The small molecule below binds the protein below.
Small molecule (SMILES): O=C(CCc1ccc(O)c(O)c1)O[C@@H]1C[C@@](O)(C(=O)O)C[C@@H](O)[C@@H]1O

Sequence of chain 1.A:
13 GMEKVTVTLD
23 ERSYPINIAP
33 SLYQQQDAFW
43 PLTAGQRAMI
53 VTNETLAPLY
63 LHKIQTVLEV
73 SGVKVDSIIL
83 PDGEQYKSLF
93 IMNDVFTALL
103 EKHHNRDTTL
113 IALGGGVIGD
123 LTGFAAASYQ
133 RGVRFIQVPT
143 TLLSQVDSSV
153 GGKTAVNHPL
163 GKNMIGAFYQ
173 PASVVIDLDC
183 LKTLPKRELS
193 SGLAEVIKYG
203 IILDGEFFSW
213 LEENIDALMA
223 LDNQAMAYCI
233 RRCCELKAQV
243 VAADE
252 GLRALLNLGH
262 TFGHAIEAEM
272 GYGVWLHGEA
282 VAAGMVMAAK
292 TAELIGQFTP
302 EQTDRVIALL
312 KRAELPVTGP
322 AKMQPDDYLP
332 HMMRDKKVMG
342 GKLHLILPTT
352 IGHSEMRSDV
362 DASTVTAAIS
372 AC

Binding-site contacts:
Ligand atom OAE contacts residue ASN258 of chain 1.A at 3.1 Å (h-bond).
Ligand atom OAW contacts residue HIS261 of chain 1.A at 4.0 Å.
Ligand atom OAA contacts residue LEU257 of chain 1.A at 3.6 Å.
Ligand atom CAV contacts residue THR262 of chain 1.A at 3.9 Å.
Ligand atom CAV contacts residue HIS261 of chain 1.A at 3.9 Å.
Ligand atom OAH contacts residue ASP149 of chain 1.A at 2.8 Å (salt-bridge).
Ligand atom CAF contacts residue ASP149 of chain 1.A at 3.7 Å.
Ligand atom CAS contacts residue HIS261 of chain 1.A at 4.0 Å.
Ligand atom OAH contacts residue MG1 of chain 1.F at 2.3 Å.
Ligand atom OAW contacts residue THR262 of chain 1.A at 3.0 Å (h-bond).
Ligand atom OAW contacts residue ASN258 of chain 1.A at 3.6 Å.
Ligand atom OAC contacts residue ASP149 of chain 1.A at 4.0 Å.
Ligand atom CAS contacts residue HIS265 of chain 1.A at 3.6 Å.
Ligand atom CAG contacts residue HIS261 of chain 1.A at 3.5 Å.
Ligand atom OAL contacts residue ASN258 of chain 1.A at 3.6 Å.
Ligand atom OAA contacts residue ARG254 of chain 1.A at 2.7 Å (salt-bridge).
Ligand atom CAT contacts residue HIS261 of chain 1.A at 3.8 Å.
Ligand atom OAJ contacts residue HIS278 of chain 1.A at 3.1 Å (h-bond).
Ligand atom OAH contacts residue LYS200 of chain 1.A at 3.3 Å (salt-bridge).
Ligand atom CAR contacts residue HIS265 of chain 1.A at 3.9 Å.
Ligand atom CAG contacts residue MG1 of chain 1.F at 3.0 Å.
Ligand atom CAO contacts residue ASN258 of chain 1.A at 3.7 Å.
Ligand atom OAH contacts residue HIS261 of chain 1.A at 3.2 Å (h-bond).
Ligand atom OAA contacts residue LYS155 of chain 1.A at 3.4 Å (salt-bridge).
Ligand atom CAB contacts residue LYS155 of chain 1.A at 4.0 Å.
Ligand atom OAJ contacts residue HIS261 of chain 1.A at 3.4 Å (h-bond).
Ligand atom OAC contacts residue NAD1 of chain 1.E at 3.3 Å (h-bond).
Ligand atom CAT contacts residue THR262 of chain 1.A at 3.9 Å.
Ligand atom CAX contacts residue HIS261 of chain 1.A at 3.7 Å.
Ligand atom OAC contacts residue LYS239 of chain 1.A at 2.9 Å (salt-bridge).
Ligand atom CAB contacts residue LEU257 of chain 1.A at 4.0 Å (hydrophobic).
Ligand atom CAG contacts residue ASP149 of chain 1.A at 3.7 Å.
Ligand atom OAJ contacts residue MG1 of chain 1.F at 2.3 Å.
Ligand atom CAI contacts residue MG1 of chain 1.F at 3.1 Å.
Ligand atom OAC contacts residue ARG254 of chain 1.A at 3.1 Å (salt-bridge).
Ligand atom OAH contacts residue GLU197 of chain 1.A at 3.4 Å (salt-bridge).
Ligand atom CAI contacts residue ASP149 of chain 1.A at 3.9 Å.
Ligand atom CAB contacts residue ARG254 of chain 1.A at 3.6 Å.
Ligand atom OAU contacts residue THR262 of chain 1.A at 3.1 Å (h-bond).
Ligand atom CAX contacts residue ASN258 of chain 1.A at 4.0 Å.